Sequence of chain 1.H:
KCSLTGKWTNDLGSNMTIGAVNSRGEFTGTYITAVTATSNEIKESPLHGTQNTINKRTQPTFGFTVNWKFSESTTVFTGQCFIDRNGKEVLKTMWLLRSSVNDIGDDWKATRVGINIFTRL

This protein binds this small molecule.
Small molecule (SMILES): CC(=O)N[C@@H]1[C@@H](O)[C@H](O)[C@@H](CO)O[C@H]1O

Binding-site contacts:
Ligand atom C8 contacts residue ASN17 of chain 1.H at 4.4 Å.
Ligand atom O5 contacts residue ASN17 of chain 1.H at 2.5 Å (h-bond).
Ligand atom N2 contacts residue GLY15 of chain 1.H at 3.9 Å.
Ligand atom O5 contacts residue LEU123 of chain 1.H at 3.2 Å.
Ligand atom C6 contacts residue LYS9 of chain 1.H at 3.9 Å.
Ligand atom C5 contacts residue LEU123 of chain 1.H at 3.6 Å (hydrophobic).
Ligand atom C7 contacts residue ASN17 of chain 1.H at 3.3 Å.
Ligand atom C8 contacts residue ALA36 of chain 1.H at 4.2 Å (hydrophobic).
Ligand atom C8 contacts residue ILE34 of chain 1.H at 4.2 Å (hydrophobic).
Ligand atom O7 contacts residue ASN17 of chain 1.H at 3.7 Å.
Ligand atom C3 contacts residue ASN17 of chain 1.H at 3.7 Å.
Ligand atom C6 contacts residue LEU123 of chain 1.H at 3.8 Å (hydrophobic).
Ligand atom C8 contacts residue SER16 of chain 1.H at 4.5 Å.
Ligand atom O7 contacts residue ILE34 of chain 1.H at 3.7 Å.
Ligand atom C2 contacts residue ASN17 of chain 1.H at 2.4 Å.
Ligand atom C1 contacts residue ASN17 of chain 1.H at 1.8 Å.
Ligand atom O6 contacts residue LYS9 of chain 1.H at 2.6 Å (salt-bridge).
Ligand atom N2 contacts residue ASN17 of chain 1.H at 2.8 Å (h-bond).
Ligand atom C4 contacts residue ASN17 of chain 1.H at 4.2 Å.
Ligand atom C1 contacts residue LEU123 of chain 1.H at 3.7 Å (hydrophobic).
Ligand atom C8 contacts residue GLY15 of chain 1.H at 3.3 Å.
Ligand atom O6 contacts residue LEU123 of chain 1.H at 4.1 Å.
Ligand atom O5 contacts residue LYS9 of chain 1.H at 3.5 Å (salt-bridge).
Ligand atom C5 contacts residue ASN17 of chain 1.H at 3.9 Å.
Ligand atom C7 contacts residue GLY15 of chain 1.H at 4.0 Å.
Ligand atom C5 contacts residue LYS9 of chain 1.H at 4.3 Å.
Ligand atom C7 contacts residue ILE34 of chain 1.H at 4.3 Å (hydrophobic).